Sequence of chain 1.K:
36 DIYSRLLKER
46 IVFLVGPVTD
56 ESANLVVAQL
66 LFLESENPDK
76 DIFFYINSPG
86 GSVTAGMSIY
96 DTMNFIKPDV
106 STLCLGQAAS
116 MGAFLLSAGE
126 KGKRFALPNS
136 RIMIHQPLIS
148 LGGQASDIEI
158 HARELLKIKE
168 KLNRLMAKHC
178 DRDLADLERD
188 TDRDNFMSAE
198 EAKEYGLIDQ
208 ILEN

This protein binds this small molecule.
Small molecule (SMILES): CCCCCCCC(=O)O

Binding-site contacts:
Ligand atom C6 contacts residue GLU44 of chain 1.K at 3.8 Å.
Ligand atom C8 contacts residue PHE67 of chain 1.J at 4.2 Å (hydrophobic).
Ligand atom O1 contacts residue WFP1 of chain 1.MA at 2.4 Å (h-bond).
Ligand atom C2 contacts residue LEU66 of chain 1.J at 3.9 Å (hydrophobic).
Ligand atom C7 contacts residue LEU41 of chain 1.K at 4.1 Å (hydrophobic).
Ligand atom C2 contacts residue ILE46 of chain 1.K at 4.0 Å (hydrophobic).
Ligand atom C7 contacts residue SER70 of chain 1.J at 3.5 Å.
Ligand atom C7 contacts residue LEU66 of chain 1.J at 4.1 Å (hydrophobic).
Ligand atom C3 contacts residue LEU66 of chain 1.J at 4.1 Å (hydrophobic).
Ligand atom C5 contacts residue LEU41 of chain 1.K at 4.3 Å (hydrophobic).
Ligand atom C1 contacts residue MP86 of chain 1.MA at 4.3 Å.
Ligand atom C2 contacts residue MP86 of chain 1.MA at 4.0 Å.
Ligand atom C6 contacts residue LEU41 of chain 1.K at 3.9 Å (hydrophobic).
Ligand atom C8 contacts residue LEU41 of chain 1.K at 3.7 Å (hydrophobic).
Ligand atom C3 contacts residue WFP1 of chain 1.MA at 3.9 Å.
Ligand atom C5 contacts residue SER70 of chain 1.J at 4.1 Å.
Ligand atom O1 contacts residue ALO2 of chain 1.MA at 2.8 Å (h-bond).
Ligand atom C1 contacts residue LEU66 of chain 1.J at 3.7 Å (hydrophobic).
Ligand atom C8 contacts residue ARG40 of chain 1.K at 3.8 Å.
Ligand atom O1 contacts residue GLU69 of chain 1.J at 4.2 Å.
Ligand atom C1 contacts residue WFP1 of chain 1.MA at 1.5 Å.
Ligand atom C4 contacts residue ILE46 of chain 1.K at 4.1 Å (hydrophobic).
Ligand atom C1 contacts residue ALO2 of chain 1.MA at 3.2 Å.
Ligand atom C4 contacts residue LEU41 of chain 1.K at 3.6 Å (hydrophobic).
Ligand atom C2 contacts residue TYR80 of chain 1.K at 3.7 Å (hydrophobic).
Ligand atom C1 contacts residue TYR80 of chain 1.K at 3.9 Å (hydrophobic).
Ligand atom O1 contacts residue LEU66 of chain 1.J at 3.8 Å.
Ligand atom O1 contacts residue PHE100 of chain 1.J at 4.4 Å.
Ligand atom C4 contacts residue LEU66 of chain 1.J at 4.3 Å (hydrophobic).
Ligand atom C5 contacts residue LEU66 of chain 1.J at 4.3 Å (hydrophobic).
Ligand atom C6 contacts residue SER70 of chain 1.J at 4.3 Å.
Ligand atom C2 contacts residue WFP1 of chain 1.MA at 2.6 Å.
Ligand atom C7 contacts residue PHE67 of chain 1.J at 4.0 Å (hydrophobic).

Sequence of chain 1.MA:
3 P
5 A

Sequence of chain 1.J:
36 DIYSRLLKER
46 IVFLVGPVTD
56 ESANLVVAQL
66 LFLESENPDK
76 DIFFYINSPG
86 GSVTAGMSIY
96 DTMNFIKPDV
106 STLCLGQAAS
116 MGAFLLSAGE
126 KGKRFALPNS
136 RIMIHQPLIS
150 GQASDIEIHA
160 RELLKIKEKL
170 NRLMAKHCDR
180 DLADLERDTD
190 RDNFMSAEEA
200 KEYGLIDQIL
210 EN